Binding-site contacts:
Ligand atom O3' contacts residue GLU140 of chain 56.F at 4.4 Å.
Ligand atom C5' contacts residue ARG90 of chain 56.F at 4.3 Å.
Ligand atom C1' contacts residue LYS143 of chain 56.F at 3.2 Å.
Ligand atom C8 contacts residue TRP47 of chain 56.F at 3.6 Å (hydrophobic).
Ligand atom O4' contacts residue TRP47 of chain 56.F at 3.4 Å.
Ligand atom C1' contacts residue GLU140 of chain 56.F at 2.7 Å.
Ligand atom C2 contacts residue TRP47 of chain 56.F at 3.4 Å (hydrophobic).
Ligand atom O2' contacts residue GLU140 of chain 56.F at 2.3 Å (salt-bridge).
Ligand atom N3 contacts residue TRP47 of chain 56.F at 3.4 Å.
Ligand atom N1 contacts residue TRP47 of chain 56.F at 3.7 Å.
Ligand atom C3' contacts residue GLU140 of chain 56.F at 3.8 Å.
Ligand atom C6 contacts residue TRP47 of chain 56.F at 3.7 Å (hydrophobic).
Ligand atom C5 contacts residue TRP47 of chain 56.F at 3.8 Å (hydrophobic).
Ligand atom O4' contacts residue GLU140 of chain 56.F at 3.0 Å (salt-bridge).
Ligand atom N6 contacts residue TRP47 of chain 56.F at 4.2 Å.
Ligand atom O4' contacts residue LYS143 of chain 56.F at 4.4 Å.
Ligand atom C2' contacts residue LYS143 of chain 56.F at 3.7 Å.
Ligand atom C1' contacts residue TRP47 of chain 56.F at 3.7 Å (hydrophobic).
Ligand atom N7 contacts residue LYS143 of chain 56.F at 3.8 Å.
Ligand atom C2' contacts residue GLU140 of chain 56.F at 3.0 Å.
Ligand atom O4' contacts residue LYS143 of chain 56.F at 4.2 Å.
Ligand atom N9 contacts residue TRP47 of chain 56.F at 3.3 Å.
Ligand atom N9 contacts residue GLU140 of chain 56.F at 4.1 Å.
Ligand atom N7 contacts residue TRP47 of chain 56.F at 3.6 Å.
Ligand atom N9 contacts residue LYS143 of chain 56.F at 3.2 Å (salt-bridge).
Ligand atom C4' contacts residue GLU140 of chain 56.F at 3.4 Å.
Ligand atom O2' contacts residue LYS143 of chain 56.F at 3.8 Å.
Ligand atom C8 contacts residue LYS143 of chain 56.F at 2.7 Å.
Ligand atom C4 contacts residue TRP47 of chain 56.F at 3.3 Å (hydrophobic).

Sequence of chain 56.F:
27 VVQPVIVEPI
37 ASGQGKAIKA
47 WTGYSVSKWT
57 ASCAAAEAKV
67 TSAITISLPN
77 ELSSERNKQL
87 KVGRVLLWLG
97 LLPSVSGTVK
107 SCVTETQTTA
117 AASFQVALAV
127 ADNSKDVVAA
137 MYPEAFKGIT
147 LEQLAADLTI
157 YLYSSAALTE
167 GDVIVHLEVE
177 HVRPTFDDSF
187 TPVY

A small-molecule ligand and the protein it binds are described below.
Small molecule (SMILES): Nc1ncnc2c1ncn2[C@@H]1O[C@H]([C@@H]2O[C@@H]3[C@H](O[P](=O)(O)O2)[C@@H](CO[P](=O)(O)O[C@H]2[C@@H](O)[C@H](n4cnc5c(N)ncnc54)O[C@@H]2COP(=O)=O)O[C@H]3n2ccc(=O)[nH]c2=O)[C@@H](O[P](=O)(O)OC[C@H]2O[C@@H](n3ccc(=O)[nH]c3=O)[C@H](O)[C@@H]2O)[C@H]1O